The protein below binds the small molecule below.
Small molecule (SMILES): CC(=O)N[C@H]1[C@@H](OP(=O)(O)O)O[C@H](CO)[C@@H](O)[C@@H]1O

Binding-site contacts:
Ligand atom C4 contacts residue ARG237 of chain 2.A at 4.1 Å.
Ligand atom O3 contacts residue ALA292 of chain 2.A at 3.6 Å.
Ligand atom O4 contacts residue ASN244 of chain 2.A at 3.6 Å (h-bond).
Ligand atom C3 contacts residue SER291 of chain 2.A at 3.9 Å.
Ligand atom O7 contacts residue ARG237 of chain 2.A at 2.9 Å (salt-bridge).
Ligand atom C4 contacts residue ASN341 of chain 2.A at 3.3 Å.
Ligand atom C4 contacts residue ASN289 of chain 2.A at 4.2 Å.
Ligand atom O1 contacts residue ASN289 of chain 2.A at 3.3 Å (h-bond).
Ligand atom C7 contacts residue ARG237 of chain 2.A at 3.8 Å.
Ligand atom C8 contacts residue ALA292 of chain 2.A at 4.0 Å (hydrophobic).
Ligand atom C6 contacts residue PHE343 of chain 2.A at 3.8 Å (hydrophobic).
Ligand atom OP3 contacts residue SER291 of chain 2.A at 3.4 Å (h-bond).
Ligand atom P contacts residue ASN289 of chain 2.A at 3.8 Å.
Ligand atom C4 contacts residue PHE240 of chain 2.A at 4.1 Å (hydrophobic).
Ligand atom O7 contacts residue ALA292 of chain 2.A at 4.0 Å.
Ligand atom O6 contacts residue PHE343 of chain 2.A at 3.8 Å.
Ligand atom C3 contacts residue ARG237 of chain 2.A at 4.0 Å.
Ligand atom C2 contacts residue SER291 of chain 2.A at 4.0 Å.
Ligand atom C3 contacts residue ASN341 of chain 2.A at 3.9 Å.
Ligand atom C8 contacts residue SER291 of chain 2.A at 3.5 Å.
Ligand atom O3 contacts residue ARG237 of chain 2.A at 2.9 Å (salt-bridge).
Ligand atom C3 contacts residue ASN289 of chain 2.A at 3.6 Å.
Ligand atom O3 contacts residue ASN289 of chain 2.A at 4.1 Å.
Ligand atom O4 contacts residue PHE343 of chain 2.A at 4.1 Å.
Ligand atom C6 contacts residue PHE240 of chain 2.A at 3.9 Å (hydrophobic).
Ligand atom C2 contacts residue PHE240 of chain 2.A at 4.1 Å (hydrophobic).
Ligand atom C7 contacts residue SER291 of chain 2.A at 3.7 Å.
Ligand atom P contacts residue SER291 of chain 2.A at 3.6 Å.
Ligand atom OP1 contacts residue SER291 of chain 2.A at 3.4 Å (h-bond).
Ligand atom C6 contacts residue ASN244 of chain 2.A at 4.0 Å.
Ligand atom O3 contacts residue ASN341 of chain 2.A at 3.4 Å (h-bond).
Ligand atom OP1 contacts residue ASN289 of chain 2.A at 3.1 Å (h-bond).
Ligand atom C7 contacts residue ALA292 of chain 2.A at 4.0 Å (hydrophobic).
Ligand atom O1 contacts residue SER291 of chain 2.A at 3.4 Å (h-bond).
Ligand atom O5 contacts residue PHE240 of chain 2.A at 3.9 Å.
Ligand atom C5 contacts residue ASN289 of chain 2.A at 4.0 Å.
Ligand atom C4 contacts residue ASN244 of chain 2.A at 4.1 Å.
Ligand atom N2 contacts residue SER291 of chain 2.A at 3.1 Å (h-bond).
Ligand atom O4 contacts residue ASN341 of chain 2.A at 2.5 Å (h-bond).
Ligand atom O4 contacts residue ASN289 of chain 2.A at 3.6 Å.

Sequence of chain 2.A:
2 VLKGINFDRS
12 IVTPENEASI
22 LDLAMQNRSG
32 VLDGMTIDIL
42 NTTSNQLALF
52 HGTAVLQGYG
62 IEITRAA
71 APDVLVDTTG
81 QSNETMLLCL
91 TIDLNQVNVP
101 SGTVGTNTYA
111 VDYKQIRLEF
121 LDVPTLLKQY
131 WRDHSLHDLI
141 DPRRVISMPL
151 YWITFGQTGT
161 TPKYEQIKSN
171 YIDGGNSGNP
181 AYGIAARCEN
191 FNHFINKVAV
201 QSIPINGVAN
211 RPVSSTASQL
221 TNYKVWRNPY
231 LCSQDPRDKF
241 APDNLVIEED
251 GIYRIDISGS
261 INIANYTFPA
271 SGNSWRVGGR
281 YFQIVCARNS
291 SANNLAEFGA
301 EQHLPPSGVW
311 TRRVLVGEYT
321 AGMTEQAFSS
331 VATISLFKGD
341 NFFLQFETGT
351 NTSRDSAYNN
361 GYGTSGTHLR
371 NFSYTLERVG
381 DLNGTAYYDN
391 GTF